Sequence of chain 1.A:
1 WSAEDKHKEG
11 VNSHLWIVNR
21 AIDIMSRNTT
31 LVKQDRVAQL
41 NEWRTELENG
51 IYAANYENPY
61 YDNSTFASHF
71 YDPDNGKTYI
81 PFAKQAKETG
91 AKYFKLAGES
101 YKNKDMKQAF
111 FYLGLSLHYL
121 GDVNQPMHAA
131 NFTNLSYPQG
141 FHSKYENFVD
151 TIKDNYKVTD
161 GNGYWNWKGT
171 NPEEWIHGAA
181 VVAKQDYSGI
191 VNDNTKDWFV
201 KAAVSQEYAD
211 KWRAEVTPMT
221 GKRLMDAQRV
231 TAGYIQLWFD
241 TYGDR

This small molecule binds to this protein.
Small molecule (SMILES): CCCCC(=O)OC[C@H](COP(=S)([S-])OCC[N+](C)(C)C)OC(=O)CCCC

Binding-site contacts:
Ligand atom S3 contacts residue ZN1 of chain 1.D at 2.3 Å.
Ligand atom O8 contacts residue ASN134 of chain 1.A at 2.9 Å (h-bond).
Ligand atom S2 contacts residue GLU146 of chain 1.A at 2.9 Å (salt-bridge).
Ligand atom S3 contacts residue HIS118 of chain 1.A at 3.0 Å (h-bond).
Ligand atom O4 contacts residue ASN55 of chain 1.A at 2.9 Å (h-bond).
Ligand atom C13 contacts residue ASN134 of chain 1.A at 3.5 Å.
Ligand atom P1 contacts residue TRP1 of chain 1.A at 3.7 Å.
Ligand atom C7 contacts residue HIS128 of chain 1.A at 3.6 Å.
Ligand atom S2 contacts residue ZN1 of chain 1.D at 2.8 Å.
Ligand atom S2 contacts residue TRP1 of chain 1.A at 3.1 Å (h-bond).
Ligand atom S3 contacts residue ASN55 of chain 1.A at 2.9 Å (h-bond).
Ligand atom O7 contacts residue SER143 of chain 1.A at 3.4 Å.
Ligand atom C1 contacts residue GLU4 of chain 1.A at 3.1 Å.
Ligand atom C2 contacts residue PHE66 of chain 1.A at 3.6 Å (hydrophobic).
Ligand atom O1 contacts residue ZN1 of chain 1.C at 3.8 Å.
Ligand atom O1 contacts residue PHE66 of chain 1.A at 3.4 Å.
Ligand atom P1 contacts residue ZN1 of chain 1.D at 3.1 Å.
Ligand atom C4 contacts residue ASN55 of chain 1.A at 3.7 Å.
Ligand atom S3 contacts residue HIS14 of chain 1.A at 3.5 Å (h-bond).
Ligand atom S3 contacts residue TRP1 of chain 1.A at 3.5 Å (h-bond).
Ligand atom P1 contacts residue ZN1 of chain 1.B at 3.3 Å.
Ligand atom O1 contacts residue ZN1 of chain 1.B at 3.7 Å.
Ligand atom C7 contacts residue ZN1 of chain 1.C at 3.5 Å.
Ligand atom S2 contacts residue ZN1 of chain 1.C at 2.0 Å.
Ligand atom C11 contacts residue ASN134 of chain 1.A at 3.2 Å.
Ligand atom O1 contacts residue HIS128 of chain 1.A at 3.8 Å.
Ligand atom C2 contacts residue ASN55 of chain 1.A at 3.6 Å.
Ligand atom S2 contacts residue HIS128 of chain 1.A at 2.8 Å (h-bond).
Ligand atom C5 contacts residue GLU146 of chain 1.A at 3.4 Å.
Ligand atom O4 contacts residue TRP1 of chain 1.A at 3.8 Å.
Ligand atom O8 contacts residue THR133 of chain 1.A at 3.6 Å.
Ligand atom C1 contacts residue TYR56 of chain 1.A at 3.2 Å (hydrophobic).
Ligand atom O5 contacts residue PHE66 of chain 1.A at 3.7 Å.
Ligand atom C4 contacts residue GLU4 of chain 1.A at 3.4 Å.
Ligand atom C5 contacts residue ASN55 of chain 1.A at 3.7 Å.
Ligand atom S3 contacts residue ASP122 of chain 1.A at 3.3 Å (salt-bridge).
Ligand atom P1 contacts residue ASN55 of chain 1.A at 3.6 Å.
Ligand atom S3 contacts residue ZN1 of chain 1.B at 1.9 Å.
Ligand atom P1 contacts residue ZN1 of chain 1.C at 3.3 Å.
Ligand atom C5 contacts residue TRP1 of chain 1.A at 3.6 Å (hydrophobic).